Sequence of chain 1.B:
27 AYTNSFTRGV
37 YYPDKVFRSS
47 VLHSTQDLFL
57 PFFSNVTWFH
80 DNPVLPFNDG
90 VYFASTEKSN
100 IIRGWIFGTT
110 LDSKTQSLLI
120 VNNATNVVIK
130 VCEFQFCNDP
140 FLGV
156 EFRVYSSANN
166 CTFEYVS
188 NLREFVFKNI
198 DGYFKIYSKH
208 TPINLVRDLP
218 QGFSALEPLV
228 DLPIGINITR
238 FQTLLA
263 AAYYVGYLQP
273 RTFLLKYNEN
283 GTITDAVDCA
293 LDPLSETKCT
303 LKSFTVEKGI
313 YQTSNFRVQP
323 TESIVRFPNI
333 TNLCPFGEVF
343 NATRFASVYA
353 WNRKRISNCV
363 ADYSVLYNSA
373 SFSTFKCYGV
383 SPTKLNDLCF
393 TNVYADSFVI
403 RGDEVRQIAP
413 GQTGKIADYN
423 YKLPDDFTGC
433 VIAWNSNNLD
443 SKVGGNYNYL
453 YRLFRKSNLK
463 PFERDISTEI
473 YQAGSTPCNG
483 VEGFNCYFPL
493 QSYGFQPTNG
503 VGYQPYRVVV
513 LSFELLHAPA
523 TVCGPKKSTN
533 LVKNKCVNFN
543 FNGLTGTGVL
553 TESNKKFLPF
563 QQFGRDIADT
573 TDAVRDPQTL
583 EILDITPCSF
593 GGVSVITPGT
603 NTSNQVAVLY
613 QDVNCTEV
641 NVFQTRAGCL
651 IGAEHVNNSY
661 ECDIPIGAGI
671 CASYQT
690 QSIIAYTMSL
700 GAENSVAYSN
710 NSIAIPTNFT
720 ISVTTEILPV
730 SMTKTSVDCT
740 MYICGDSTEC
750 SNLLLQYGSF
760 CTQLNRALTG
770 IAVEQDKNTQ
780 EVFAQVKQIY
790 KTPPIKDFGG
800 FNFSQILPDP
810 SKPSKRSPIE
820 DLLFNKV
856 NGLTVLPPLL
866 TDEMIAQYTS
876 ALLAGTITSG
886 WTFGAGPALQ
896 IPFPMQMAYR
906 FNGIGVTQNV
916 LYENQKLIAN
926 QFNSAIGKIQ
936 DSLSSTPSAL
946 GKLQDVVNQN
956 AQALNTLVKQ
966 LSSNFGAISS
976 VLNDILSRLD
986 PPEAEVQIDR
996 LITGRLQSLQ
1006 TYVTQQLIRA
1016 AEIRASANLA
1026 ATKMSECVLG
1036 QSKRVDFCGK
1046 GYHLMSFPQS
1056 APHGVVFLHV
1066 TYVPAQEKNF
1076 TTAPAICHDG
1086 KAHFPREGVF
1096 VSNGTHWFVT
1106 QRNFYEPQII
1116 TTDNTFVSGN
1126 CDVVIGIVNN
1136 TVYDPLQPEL

A small-molecule ligand and the protein it binds are described below.
Small molecule (SMILES): CC(=O)N[C@H]1[C@H](O[C@H]2[C@H](O)[C@@H](NC(C)=O)CO[C@@H]2CO)O[C@H](CO)[C@@H](O)[C@@H]1O

Binding-site contacts:
Ligand atom C8 contacts residue ASN717 of chain 1.B at 4.4 Å.
Ligand atom O7 contacts residue LEU922 of chain 1.B at 3.6 Å.
Ligand atom C4 contacts residue ASN717 of chain 1.B at 4.2 Å.
Ligand atom O6 contacts residue GLN926 of chain 1.B at 3.4 Å (h-bond).
Ligand atom C3 contacts residue LEU922 of chain 1.B at 4.0 Å (hydrophobic).
Ligand atom C1 contacts residue ASN717 of chain 1.B at 1.4 Å.
Ligand atom N2 contacts residue ASN717 of chain 1.B at 2.8 Å (h-bond).
Ligand atom C3 contacts residue ASN717 of chain 1.B at 3.7 Å.
Ligand atom C7 contacts residue LEU922 of chain 1.B at 4.4 Å (hydrophobic).
Ligand atom O7 contacts residue ASN717 of chain 1.B at 3.3 Å (h-bond).
Ligand atom C5 contacts residue GLN926 of chain 1.B at 4.4 Å.
Ligand atom O6 contacts residue THR719 of chain 1.B at 4.5 Å.
Ligand atom O5 contacts residue ASN717 of chain 1.B at 2.4 Å (h-bond).
Ligand atom C2 contacts residue ASN717 of chain 1.B at 2.4 Å.
Ligand atom O5 contacts residue GLN1071 of chain 1.B at 4.2 Å.
Ligand atom C4 contacts residue LEU922 of chain 1.B at 4.5 Å (hydrophobic).
Ligand atom C6 contacts residue GLN926 of chain 1.B at 4.1 Å.
Ligand atom C1 contacts residue GLN1071 of chain 1.B at 4.4 Å.
Ligand atom C7 contacts residue ASN717 of chain 1.B at 3.3 Å.
Ligand atom O4 contacts residue LEU922 of chain 1.B at 4.2 Å.
Ligand atom C5 contacts residue ASN717 of chain 1.B at 3.7 Å.